The protein below binds the small molecule below.
Small molecule (SMILES): CC(C)[C@H](NC(=O)[C@H](CC(=O)O)NC(=O)C(Cc1ccc(OP(=O)(O)O)cc1)NC(=O)[C@H](CCC(=O)O)NC(=O)[C@H](CCC(=O)O)NC(=O)[C@@H](N)CCCN=C(N)N)C(=O)O

Sequence of chain 1.A:
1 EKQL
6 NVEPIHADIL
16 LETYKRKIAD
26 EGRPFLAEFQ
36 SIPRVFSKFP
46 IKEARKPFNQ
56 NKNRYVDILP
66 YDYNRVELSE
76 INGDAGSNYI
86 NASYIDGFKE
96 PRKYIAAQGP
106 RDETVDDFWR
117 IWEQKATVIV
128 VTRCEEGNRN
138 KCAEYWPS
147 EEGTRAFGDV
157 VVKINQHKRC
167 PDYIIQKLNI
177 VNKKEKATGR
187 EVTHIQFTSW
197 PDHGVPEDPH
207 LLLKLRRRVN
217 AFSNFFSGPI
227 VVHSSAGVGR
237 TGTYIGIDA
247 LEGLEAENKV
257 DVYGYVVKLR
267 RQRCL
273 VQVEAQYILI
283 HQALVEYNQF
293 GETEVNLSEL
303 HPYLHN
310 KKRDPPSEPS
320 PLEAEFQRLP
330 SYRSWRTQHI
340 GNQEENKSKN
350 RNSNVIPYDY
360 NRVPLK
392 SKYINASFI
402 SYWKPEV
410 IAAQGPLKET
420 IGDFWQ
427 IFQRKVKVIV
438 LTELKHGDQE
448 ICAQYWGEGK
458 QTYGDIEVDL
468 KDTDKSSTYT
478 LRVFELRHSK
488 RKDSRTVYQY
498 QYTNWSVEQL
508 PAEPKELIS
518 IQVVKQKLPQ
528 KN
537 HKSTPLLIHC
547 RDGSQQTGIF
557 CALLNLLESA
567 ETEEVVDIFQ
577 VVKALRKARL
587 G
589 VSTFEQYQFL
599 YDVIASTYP

Binding-site contacts:
Ligand atom CB contacts residue LEU271 of chain 1.A at 3.5 Å (hydrophobic).
Ligand atom CD contacts residue ARG136 of chain 1.A at 3.3 Å.
Ligand atom CD contacts residue ASP62 of chain 1.A at 3.6 Å.
Ligand atom O3P contacts residue GLY233 of chain 1.A at 3.2 Å (h-bond).
Ligand atom CZ contacts residue ALA232 of chain 1.A at 3.7 Å (hydrophobic).
Ligand atom N contacts residue ASP62 of chain 1.A at 3.4 Å.
Ligand atom O2P contacts residue SER230 of chain 1.A at 3.6 Å (h-bond).
Ligand atom CE1 contacts residue ASP198 of chain 1.A at 3.6 Å.
Ligand atom O3P contacts residue ALA232 of chain 1.A at 3.3 Å (h-bond).
Ligand atom O contacts residue TYR60 of chain 1.A at 3.5 Å.
Ligand atom O1P contacts residue SER231 of chain 1.A at 3.1 Å (h-bond).
Ligand atom O2P contacts residue ARG236 of chain 1.A at 2.5 Å (salt-bridge).
Ligand atom CG contacts residue ALA232 of chain 1.A at 3.7 Å (hydrophobic).
Ligand atom O1P contacts residue SER230 of chain 1.A at 2.9 Å (h-bond).
Ligand atom P contacts residue ARG236 of chain 1.A at 3.7 Å.
Ligand atom O1P contacts residue ALA232 of chain 1.A at 3.6 Å (h-bond).
Ligand atom N contacts residue ASP62 of chain 1.A at 3.7 Å.
Ligand atom O3P contacts residue GLY235 of chain 1.A at 3.1 Å (h-bond).
Ligand atom O1P contacts residue ARG236 of chain 1.A at 2.9 Å (salt-bridge).
Ligand atom P contacts residue SER230 of chain 1.A at 3.2 Å.
Ligand atom OE2 contacts residue ASP62 of chain 1.A at 3.4 Å (salt-bridge).
Ligand atom O2P contacts residue GLY235 of chain 1.A at 3.3 Å.
Ligand atom OD2 contacts residue LEU271 of chain 1.A at 3.5 Å.
Ligand atom O contacts residue HIS199 of chain 1.A at 3.1 Å (h-bond).
Ligand atom NH1 contacts residue VAL61 of chain 1.A at 2.9 Å.
Ligand atom CD1 contacts residue TYR60 of chain 1.A at 3.5 Å (hydrophobic).
Ligand atom OH contacts residue ASP198 of chain 1.A at 3.6 Å (salt-bridge).
Ligand atom P contacts residue GLY235 of chain 1.A at 3.7 Å.
Ligand atom CD2 contacts residue ALA232 of chain 1.A at 3.6 Å (hydrophobic).
Ligand atom OH contacts residue GLN274 of chain 1.A at 3.0 Å (h-bond).
Ligand atom CZ contacts residue GLN274 of chain 1.A at 3.2 Å.
Ligand atom OE2 contacts residue ARG136 of chain 1.A at 2.5 Å (salt-bridge).
Ligand atom CD1 contacts residue ALA232 of chain 1.A at 3.7 Å (hydrophobic).
Ligand atom CE2 contacts residue GLN274 of chain 1.A at 3.4 Å.
Ligand atom CG contacts residue TYR60 of chain 1.A at 3.8 Å (hydrophobic).
Ligand atom OE1 contacts residue ARG136 of chain 1.A at 3.6 Å (salt-bridge).
Ligand atom O3P contacts residue SER230 of chain 1.A at 2.5 Å (h-bond).
Ligand atom CE2 contacts residue ALA232 of chain 1.A at 3.6 Å (hydrophobic).
Ligand atom O3P contacts residue VAL234 of chain 1.A at 3.4 Å (h-bond).
Ligand atom CB contacts residue TYR60 of chain 1.A at 3.2 Å (hydrophobic).